A protein and the small-molecule ligand that binds it are described below.
Small molecule (SMILES): CC(=O)N[C@@H]1[C@@H](O)[C@H](O)[C@@H](CO)O[C@H]1O

Sequence of chain 1.C:
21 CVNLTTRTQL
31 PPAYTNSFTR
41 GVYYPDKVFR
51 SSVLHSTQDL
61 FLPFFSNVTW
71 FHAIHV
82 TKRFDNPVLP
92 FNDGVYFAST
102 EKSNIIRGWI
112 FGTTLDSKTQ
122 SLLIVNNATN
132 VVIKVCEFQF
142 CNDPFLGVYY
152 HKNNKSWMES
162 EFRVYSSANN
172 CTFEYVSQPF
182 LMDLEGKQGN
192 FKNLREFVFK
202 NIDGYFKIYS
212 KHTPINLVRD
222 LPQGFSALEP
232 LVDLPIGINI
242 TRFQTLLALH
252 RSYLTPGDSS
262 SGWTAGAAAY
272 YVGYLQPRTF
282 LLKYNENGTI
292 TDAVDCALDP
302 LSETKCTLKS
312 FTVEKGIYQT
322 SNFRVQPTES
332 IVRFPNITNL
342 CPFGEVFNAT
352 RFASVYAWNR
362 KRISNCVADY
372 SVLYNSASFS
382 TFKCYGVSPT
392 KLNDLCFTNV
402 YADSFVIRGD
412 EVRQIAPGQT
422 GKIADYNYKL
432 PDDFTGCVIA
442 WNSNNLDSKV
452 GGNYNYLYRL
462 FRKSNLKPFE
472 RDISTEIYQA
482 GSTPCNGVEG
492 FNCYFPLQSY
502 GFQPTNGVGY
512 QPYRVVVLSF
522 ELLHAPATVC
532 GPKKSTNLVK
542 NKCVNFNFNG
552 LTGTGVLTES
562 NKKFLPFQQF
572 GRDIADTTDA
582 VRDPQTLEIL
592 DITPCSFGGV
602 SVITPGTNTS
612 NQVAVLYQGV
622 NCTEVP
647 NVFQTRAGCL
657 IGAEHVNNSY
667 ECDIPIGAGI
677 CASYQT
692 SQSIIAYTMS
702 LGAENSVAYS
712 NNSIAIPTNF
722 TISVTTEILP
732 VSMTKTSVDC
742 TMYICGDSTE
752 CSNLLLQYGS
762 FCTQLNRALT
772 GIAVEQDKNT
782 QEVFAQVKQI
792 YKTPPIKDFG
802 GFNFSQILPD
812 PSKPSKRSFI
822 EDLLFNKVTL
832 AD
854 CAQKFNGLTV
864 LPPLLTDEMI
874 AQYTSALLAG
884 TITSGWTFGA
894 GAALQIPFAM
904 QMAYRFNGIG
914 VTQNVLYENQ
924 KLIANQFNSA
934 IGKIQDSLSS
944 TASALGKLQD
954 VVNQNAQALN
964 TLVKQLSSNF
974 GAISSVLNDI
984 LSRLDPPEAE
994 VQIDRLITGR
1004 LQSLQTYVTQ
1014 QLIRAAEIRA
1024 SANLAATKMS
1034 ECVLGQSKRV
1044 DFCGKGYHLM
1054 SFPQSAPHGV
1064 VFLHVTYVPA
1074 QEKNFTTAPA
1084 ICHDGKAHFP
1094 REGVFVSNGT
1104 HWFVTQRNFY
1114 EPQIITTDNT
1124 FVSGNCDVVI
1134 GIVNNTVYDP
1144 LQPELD

Binding-site contacts:
Ligand atom O5 contacts residue ASN1137 of chain 1.C at 3.7 Å.
Ligand atom C1 contacts residue ASN1137 of chain 1.C at 3.2 Å.